A protein and the small-molecule ligand that binds it are described below.
Small molecule (SMILES): CC(=O)N[C@@H]1[C@@H](O)[C@H](O)[C@@H](CO)O[C@H]1O

Sequence of chain 25.A:
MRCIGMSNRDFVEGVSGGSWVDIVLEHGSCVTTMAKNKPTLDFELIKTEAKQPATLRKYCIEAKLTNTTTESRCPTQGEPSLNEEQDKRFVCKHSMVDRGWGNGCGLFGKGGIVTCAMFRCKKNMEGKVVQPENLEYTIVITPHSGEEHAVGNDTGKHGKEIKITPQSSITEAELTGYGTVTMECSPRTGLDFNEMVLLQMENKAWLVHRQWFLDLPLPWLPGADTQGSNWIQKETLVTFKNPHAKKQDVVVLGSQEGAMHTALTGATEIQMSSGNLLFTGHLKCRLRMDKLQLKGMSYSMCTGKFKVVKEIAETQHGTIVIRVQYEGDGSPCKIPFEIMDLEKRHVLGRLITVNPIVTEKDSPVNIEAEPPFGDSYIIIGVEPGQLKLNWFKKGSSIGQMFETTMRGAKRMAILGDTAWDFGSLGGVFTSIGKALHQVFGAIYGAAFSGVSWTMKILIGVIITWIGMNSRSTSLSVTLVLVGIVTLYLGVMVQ

Binding-site contacts:
Ligand atom N2 contacts residue ASN67 of chain 25.A at 2.9 Å (h-bond).
Ligand atom C5 contacts residue ASN67 of chain 25.A at 3.7 Å.
Ligand atom O5 contacts residue ASN67 of chain 25.A at 2.4 Å (h-bond).
Ligand atom C7 contacts residue ASN67 of chain 25.A at 3.2 Å.
Ligand atom C3 contacts residue ASN67 of chain 25.A at 3.8 Å.
Ligand atom C8 contacts residue PHE90 of chain 25.A at 4.0 Å (hydrophobic).
Ligand atom C8 contacts residue MET118 of chain 25.A at 3.8 Å (hydrophobic).
Ligand atom C1 contacts residue ASN67 of chain 25.A at 1.4 Å.
Ligand atom O7 contacts residue ASN67 of chain 25.A at 3.0 Å (h-bond).
Ligand atom C8 contacts residue ASN67 of chain 25.A at 4.0 Å.
Ligand atom C2 contacts residue ASN67 of chain 25.A at 2.5 Å.
Ligand atom C4 contacts residue ASN67 of chain 25.A at 4.2 Å.
Ligand atom O7 contacts residue MET118 of chain 25.A at 3.5 Å.
Ligand atom C7 contacts residue MET118 of chain 25.A at 4.0 Å (hydrophobic).